Sequence of chain 1.B:
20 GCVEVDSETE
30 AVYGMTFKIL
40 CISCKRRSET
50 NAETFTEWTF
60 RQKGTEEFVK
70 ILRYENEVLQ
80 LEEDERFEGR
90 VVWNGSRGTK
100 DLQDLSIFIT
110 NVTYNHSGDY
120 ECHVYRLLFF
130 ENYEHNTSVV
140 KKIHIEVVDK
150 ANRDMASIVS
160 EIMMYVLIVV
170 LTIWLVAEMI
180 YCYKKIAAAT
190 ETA

This protein binds this small molecule.
Small molecule (SMILES): CC(=O)N[C@@H]1[C@@H](O)[C@H](O)[C@@H](CO)O[C@H]1O

Binding-site contacts:
Ligand atom O7 contacts residue ASN135 of chain 1.B at 3.2 Å (h-bond).
Ligand atom C8 contacts residue LEU126 of chain 1.B at 3.6 Å (hydrophobic).
Ligand atom N2 contacts residue ASN135 of chain 1.B at 3.0 Å (h-bond).
Ligand atom C7 contacts residue ASN135 of chain 1.B at 3.3 Å.
Ligand atom O5 contacts residue ASN135 of chain 1.B at 2.3 Å (h-bond).
Ligand atom C3 contacts residue ASN135 of chain 1.B at 3.8 Å.
Ligand atom C1 contacts residue ASN135 of chain 1.B at 1.4 Å.
Ligand atom C2 contacts residue ASN135 of chain 1.B at 2.5 Å.
Ligand atom C5 contacts residue ASN135 of chain 1.B at 3.6 Å.
Ligand atom C4 contacts residue ASN135 of chain 1.B at 4.2 Å.